Sequence of chain 1.A:
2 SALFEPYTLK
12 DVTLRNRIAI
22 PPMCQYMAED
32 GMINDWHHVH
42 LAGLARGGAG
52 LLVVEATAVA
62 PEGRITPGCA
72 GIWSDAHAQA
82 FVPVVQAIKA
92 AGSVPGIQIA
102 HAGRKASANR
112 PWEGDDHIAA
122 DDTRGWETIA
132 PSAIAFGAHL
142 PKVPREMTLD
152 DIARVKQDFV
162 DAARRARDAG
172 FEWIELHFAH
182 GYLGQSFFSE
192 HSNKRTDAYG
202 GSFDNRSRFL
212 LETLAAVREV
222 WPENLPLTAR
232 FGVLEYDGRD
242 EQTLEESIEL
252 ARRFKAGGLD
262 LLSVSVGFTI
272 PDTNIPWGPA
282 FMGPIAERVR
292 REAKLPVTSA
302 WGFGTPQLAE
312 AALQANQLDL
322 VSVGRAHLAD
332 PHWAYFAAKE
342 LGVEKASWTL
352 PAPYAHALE

Binding-site contacts:
Ligand atom C2 contacts residue ARG111 of chain 1.A at 4.0 Å.
Ligand atom C3 contacts residue ARG111 of chain 1.A at 3.1 Å.
Ligand atom C4 contacts residue ARG111 of chain 1.A at 3.7 Å.
Ligand atom C3 contacts residue ARG125 of chain 1.A at 3.3 Å.
Ligand atom C1 contacts residue ARG111 of chain 1.A at 4.5 Å.
Ligand atom C4 contacts residue ARG125 of chain 1.A at 3.4 Å.
Ligand atom O6 contacts residue ARG125 of chain 1.A at 2.5 Å (salt-bridge).
Ligand atom O5 contacts residue ARG125 of chain 1.A at 3.8 Å.
Ligand atom O6 contacts residue ARG111 of chain 1.A at 2.6 Å (salt-bridge).
Ligand atom O5 contacts residue ARG111 of chain 1.A at 4.3 Å.
Ligand atom C4 contacts residue GLU114 of chain 1.A at 4.5 Å.
Ligand atom O6 contacts residue GLU114 of chain 1.A at 4.5 Å.
Ligand atom O6 contacts residue PRO68 of chain 1.A at 3.4 Å.
Ligand atom O5 contacts residue PRO68 of chain 1.A at 3.9 Å.
Ligand atom C2 contacts residue ARG125 of chain 1.A at 3.9 Å.

A small-molecule ligand and the protein it binds are described below.
Small molecule (SMILES): C[C@@H](O)[C@@H](C)O